Sequence of chain 1.C:
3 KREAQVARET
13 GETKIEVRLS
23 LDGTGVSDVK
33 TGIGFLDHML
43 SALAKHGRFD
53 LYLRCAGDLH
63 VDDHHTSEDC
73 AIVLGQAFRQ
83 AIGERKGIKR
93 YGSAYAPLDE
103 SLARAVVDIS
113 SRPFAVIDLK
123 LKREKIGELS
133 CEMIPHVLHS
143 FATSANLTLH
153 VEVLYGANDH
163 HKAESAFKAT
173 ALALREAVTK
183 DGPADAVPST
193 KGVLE

A protein and the small-molecule ligand that binds it are described below.
Small molecule (SMILES): O=P(O)(O)C[C@H](O)Cn1cncn1

Sequence of chain 1.F:
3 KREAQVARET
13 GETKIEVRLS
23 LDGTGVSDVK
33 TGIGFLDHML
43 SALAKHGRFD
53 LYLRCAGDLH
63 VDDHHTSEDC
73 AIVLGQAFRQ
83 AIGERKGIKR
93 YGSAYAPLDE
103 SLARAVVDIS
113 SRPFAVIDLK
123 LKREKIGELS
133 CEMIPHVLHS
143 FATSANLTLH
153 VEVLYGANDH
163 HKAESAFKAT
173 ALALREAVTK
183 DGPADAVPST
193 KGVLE

Sequence of chain 1.J:
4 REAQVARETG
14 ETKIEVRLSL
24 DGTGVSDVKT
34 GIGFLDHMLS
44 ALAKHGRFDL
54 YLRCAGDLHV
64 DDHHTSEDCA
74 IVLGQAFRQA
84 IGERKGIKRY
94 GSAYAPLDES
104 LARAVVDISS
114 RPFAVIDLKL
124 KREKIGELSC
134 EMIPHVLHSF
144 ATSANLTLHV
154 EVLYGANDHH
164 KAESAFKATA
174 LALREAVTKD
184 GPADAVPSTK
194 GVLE

Binding-site contacts:
Ligand atom N4 contacts residue HIS66 of chain 1.C at 3.0 Å (h-bond).
Ligand atom O11 contacts residue ARG92 of chain 1.F at 2.8 Å (salt-bridge).
Ligand atom P9 contacts residue SER191 of chain 1.F at 3.6 Å.
Ligand atom C7 contacts residue GLU14 of chain 1.C at 3.5 Å.
Ligand atom N2 contacts residue MN1 of chain 1.MA at 3.4 Å.
Ligand atom C7 contacts residue MN1 of chain 1.MA at 3.3 Å.
Ligand atom O11 contacts residue SER191 of chain 1.F at 2.6 Å (h-bond).
Ligand atom O12 contacts residue ARG114 of chain 1.F at 2.7 Å (salt-bridge).
Ligand atom O10 contacts residue LYS170 of chain 1.J at 2.7 Å (salt-bridge).
Ligand atom N4 contacts residue MN1 of chain 1.V at 2.3 Å.
Ligand atom C8 contacts residue THR192 of chain 1.F at 3.8 Å.
Ligand atom C6 contacts residue ARG114 of chain 1.F at 3.8 Å.
Ligand atom O13 contacts residue MN1 of chain 1.MA at 2.3 Å.
Ligand atom O13 contacts residue GLU166 of chain 1.J at 3.0 Å (salt-bridge).
Ligand atom O10 contacts residue ARG92 of chain 1.F at 3.0 Å (salt-bridge).
Ligand atom C3 contacts residue GLU70 of chain 1.C at 3.2 Å.
Ligand atom O13 contacts residue HIS67 of chain 1.C at 3.2 Å (h-bond).
Ligand atom C5 contacts residue MN1 of chain 1.V at 3.4 Å.
Ligand atom N1 contacts residue HIS162 of chain 1.J at 3.4 Å (h-bond).
Ligand atom O10 contacts residue ARG114 of chain 1.F at 3.0 Å (salt-bridge).
Ligand atom C5 contacts residue MN1 of chain 1.MA at 3.2 Å.
Ligand atom O13 contacts residue HIS40 of chain 1.J at 3.0 Å (h-bond).
Ligand atom N4 contacts residue GLU70 of chain 1.C at 3.0 Å (salt-bridge).
Ligand atom C5 contacts residue HIS163 of chain 1.J at 3.8 Å.
Ligand atom P9 contacts residue ARG92 of chain 1.F at 3.7 Å.
Ligand atom C6 contacts residue GLU14 of chain 1.C at 3.5 Å.
Ligand atom N1 contacts residue GLU166 of chain 1.J at 3.3 Å (salt-bridge).
Ligand atom C8 contacts residue GLU166 of chain 1.J at 3.6 Å.
Ligand atom C5 contacts residue HIS162 of chain 1.J at 3.4 Å.
Ligand atom N4 contacts residue HIS163 of chain 1.J at 3.4 Å (h-bond).
Ligand atom C3 contacts residue MN1 of chain 1.V at 3.1 Å.
Ligand atom C5 contacts residue HIS66 of chain 1.C at 3.2 Å.
Ligand atom C8 contacts residue GLU14 of chain 1.C at 3.6 Å.
Ligand atom O13 contacts residue GLU14 of chain 1.C at 2.9 Å (salt-bridge).
Ligand atom O12 contacts residue LYS193 of chain 1.F at 2.7 Å (salt-bridge).
Ligand atom C6 contacts residue MN1 of chain 1.MA at 3.7 Å.
Ligand atom N1 contacts residue MN1 of chain 1.MA at 2.3 Å.
Ligand atom N1 contacts residue HIS67 of chain 1.C at 3.2 Å (h-bond).
Ligand atom P9 contacts residue ARG114 of chain 1.F at 3.7 Å.
Ligand atom C7 contacts residue GLU166 of chain 1.J at 3.1 Å.